Sequence of chain 1.C:
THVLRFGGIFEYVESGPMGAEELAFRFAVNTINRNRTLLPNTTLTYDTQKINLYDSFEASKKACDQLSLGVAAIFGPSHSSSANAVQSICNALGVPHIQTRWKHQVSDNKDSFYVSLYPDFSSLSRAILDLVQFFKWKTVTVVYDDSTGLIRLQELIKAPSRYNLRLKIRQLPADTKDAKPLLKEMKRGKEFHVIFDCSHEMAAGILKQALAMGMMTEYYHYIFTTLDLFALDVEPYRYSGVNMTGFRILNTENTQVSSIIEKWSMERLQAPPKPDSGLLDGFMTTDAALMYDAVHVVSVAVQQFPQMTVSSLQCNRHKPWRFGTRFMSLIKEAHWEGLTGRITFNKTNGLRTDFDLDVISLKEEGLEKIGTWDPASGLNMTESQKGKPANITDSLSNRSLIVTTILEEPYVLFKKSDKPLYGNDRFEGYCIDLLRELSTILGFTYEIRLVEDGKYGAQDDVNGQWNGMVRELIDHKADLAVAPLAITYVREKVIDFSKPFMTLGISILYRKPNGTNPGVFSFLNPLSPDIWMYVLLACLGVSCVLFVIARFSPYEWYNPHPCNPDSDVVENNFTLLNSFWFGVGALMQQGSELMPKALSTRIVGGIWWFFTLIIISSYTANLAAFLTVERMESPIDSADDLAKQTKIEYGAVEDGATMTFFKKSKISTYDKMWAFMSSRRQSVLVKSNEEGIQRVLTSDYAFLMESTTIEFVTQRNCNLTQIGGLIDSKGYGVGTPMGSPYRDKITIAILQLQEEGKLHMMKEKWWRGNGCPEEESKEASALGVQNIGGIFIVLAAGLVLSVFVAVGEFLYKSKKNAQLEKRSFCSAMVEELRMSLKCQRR

A small-molecule ligand and the protein it binds are described below.
Small molecule (SMILES): CC(=O)N[C@H]1[C@H](O[C@H]2[C@H](O)[C@@H](NC(C)=O)CO[C@@H]2CO)O[C@H](CO)[C@@H](O)[C@@H]1O

Binding-site contacts:
Ligand atom C2 contacts residue ASN751 of chain 1.C at 4.2 Å.
Ligand atom C8 contacts residue ASN751 of chain 1.C at 3.8 Å.
Ligand atom C8 contacts residue NAG2 of chain 1.W at 4.4 Å.
Ligand atom C7 contacts residue ASN751 of chain 1.C at 4.3 Å.
Ligand atom O6 contacts residue NAG2 of chain 1.W at 3.7 Å.
Ligand atom C1 contacts residue ASN751 of chain 1.C at 3.4 Å.
Ligand atom O7 contacts residue CYS750 of chain 1.C at 4.4 Å.
Ligand atom C6 contacts residue ASN751 of chain 1.C at 4.4 Å.
Ligand atom C7 contacts residue CYS750 of chain 1.C at 4.1 Å (hydrophobic).
Ligand atom N2 contacts residue ASN751 of chain 1.C at 3.8 Å.
Ligand atom O5 contacts residue ASN751 of chain 1.C at 2.9 Å (h-bond).
Ligand atom C5 contacts residue ASN751 of chain 1.C at 3.8 Å.
Ligand atom C8 contacts residue CYS750 of chain 1.C at 3.3 Å (hydrophobic).
Ligand atom O6 contacts residue ASN751 of chain 1.C at 4.2 Å.